Sequence of chain 1.B:
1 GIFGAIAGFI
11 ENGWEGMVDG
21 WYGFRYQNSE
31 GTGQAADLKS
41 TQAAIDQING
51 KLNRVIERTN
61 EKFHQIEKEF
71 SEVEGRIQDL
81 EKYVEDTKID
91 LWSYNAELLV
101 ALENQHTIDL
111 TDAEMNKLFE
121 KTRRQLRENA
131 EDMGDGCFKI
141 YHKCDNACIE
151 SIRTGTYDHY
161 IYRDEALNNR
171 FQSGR

Sequence of chain 1.A:
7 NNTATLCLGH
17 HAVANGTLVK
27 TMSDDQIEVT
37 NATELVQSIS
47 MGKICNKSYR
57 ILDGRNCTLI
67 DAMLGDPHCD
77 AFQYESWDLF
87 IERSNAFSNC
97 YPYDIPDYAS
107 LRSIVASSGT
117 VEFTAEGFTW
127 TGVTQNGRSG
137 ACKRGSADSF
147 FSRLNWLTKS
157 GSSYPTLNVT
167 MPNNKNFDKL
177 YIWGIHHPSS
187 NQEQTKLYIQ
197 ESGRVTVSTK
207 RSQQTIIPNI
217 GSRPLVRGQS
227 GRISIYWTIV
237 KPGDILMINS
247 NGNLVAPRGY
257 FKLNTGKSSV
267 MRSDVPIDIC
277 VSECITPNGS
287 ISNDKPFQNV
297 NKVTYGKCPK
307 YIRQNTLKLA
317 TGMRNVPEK

Binding-site contacts:
Ligand atom N2 contacts residue VAL296 of chain 1.A at 3.9 Å.
Ligand atom C1 contacts residue ASN297 of chain 1.A at 3.8 Å.
Ligand atom C1 contacts residue ASN284 of chain 1.A at 3.0 Å.
Ligand atom C5 contacts residue ASN284 of chain 1.A at 3.6 Å.
Ligand atom C6 contacts residue ASN284 of chain 1.A at 3.6 Å.
Ligand atom N2 contacts residue ASN284 of chain 1.A at 4.0 Å.
Ligand atom C8 contacts residue GLU69 of chain 1.B at 3.3 Å.
Ligand atom O5 contacts residue ASN284 of chain 1.A at 2.6 Å (h-bond).
Ligand atom O5 contacts residue VAL296 of chain 1.A at 4.3 Å.
Ligand atom C2 contacts residue ASN284 of chain 1.A at 3.1 Å.
Ligand atom C4 contacts residue ASN284 of chain 1.A at 4.3 Å.
Ligand atom C7 contacts residue VAL296 of chain 1.A at 4.3 Å (hydrophobic).
Ligand atom C2 contacts residue VAL296 of chain 1.A at 4.2 Å (hydrophobic).
Ligand atom C5 contacts residue ASN297 of chain 1.A at 4.2 Å.
Ligand atom C1 contacts residue VAL296 of chain 1.A at 3.2 Å (hydrophobic).
Ligand atom O7 contacts residue ASN284 of chain 1.A at 3.2 Å (h-bond).
Ligand atom C8 contacts residue SER44 of chain 1.A at 3.8 Å.
Ligand atom C3 contacts residue ASN284 of chain 1.A at 4.2 Å.
Ligand atom C7 contacts residue ASN284 of chain 1.A at 4.0 Å.
Ligand atom O5 contacts residue ASN297 of chain 1.A at 3.4 Å (h-bond).
Ligand atom O7 contacts residue VAL296 of chain 1.A at 4.5 Å.

This small molecule binds to this protein.
Small molecule (SMILES): CC(=O)N[C@H]1[C@H](O[C@H]2[C@H](O)[C@@H](NC(C)=O)CO[C@@H]2CO)O[C@H](CO)[C@@H](O[C@@H]2O[C@H](CO)[C@@H](O)[C@H](O)[C@@H]2O)[C@@H]1O